Binding-site contacts:
Ligand atom O7 contacts residue ASN45 of chain 1.D at 3.5 Å (h-bond).
Ligand atom C7 contacts residue ARG326 of chain 1.D at 4.0 Å.
Ligand atom O5 contacts residue THR47 of chain 1.D at 4.3 Å.
Ligand atom C3 contacts residue ASN45 of chain 1.D at 3.8 Å.
Ligand atom O6 contacts residue THR47 of chain 1.D at 2.8 Å (h-bond).
Ligand atom O5 contacts residue ASN50 of chain 1.D at 3.1 Å (h-bond).
Ligand atom C8 contacts residue ASP324 of chain 1.D at 4.2 Å.
Ligand atom O6 contacts residue GLU49 of chain 1.D at 3.7 Å.
Ligand atom C6 contacts residue GLU49 of chain 1.D at 4.4 Å.
Ligand atom N2 contacts residue ASN45 of chain 1.D at 2.9 Å (h-bond).
Ligand atom C5 contacts residue ASN45 of chain 1.D at 3.6 Å.
Ligand atom C5 contacts residue ASN50 of chain 1.D at 4.2 Å.
Ligand atom C6 contacts residue ASN50 of chain 1.D at 3.7 Å.
Ligand atom C1 contacts residue ASN50 of chain 1.D at 4.0 Å.
Ligand atom C4 contacts residue ASN45 of chain 1.D at 4.2 Å.
Ligand atom O4 contacts residue NAG1 of chain 1.KC at 2.2 Å.
Ligand atom O5 contacts residue ASN45 of chain 1.D at 2.3 Å (h-bond).
Ligand atom C2 contacts residue ASN45 of chain 1.D at 2.5 Å.
Ligand atom C7 contacts residue ASN45 of chain 1.D at 3.4 Å.
Ligand atom C4 contacts residue NAG1 of chain 1.KC at 3.1 Å.
Ligand atom C8 contacts residue ARG326 of chain 1.D at 3.4 Å.
Ligand atom O6 contacts residue ASN50 of chain 1.D at 3.8 Å.
Ligand atom C3 contacts residue NAG1 of chain 1.KC at 4.0 Å.
Ligand atom N2 contacts residue ARG326 of chain 1.D at 4.2 Å.
Ligand atom C6 contacts residue NAG1 of chain 1.KC at 4.0 Å.
Ligand atom C6 contacts residue THR47 of chain 1.D at 4.0 Å.
Ligand atom C1 contacts residue ASN45 of chain 1.D at 1.5 Å.
Ligand atom C5 contacts residue NAG1 of chain 1.KC at 4.4 Å.
Ligand atom O3 contacts residue NAG1 of chain 1.KC at 3.2 Å (h-bond).

The small molecule below binds the protein below.
Small molecule (SMILES): CC(=O)N[C@@H]1[C@@H](O)[C@H](O)[C@@H](CO)O[C@H]1O

Sequence of chain 1.D:
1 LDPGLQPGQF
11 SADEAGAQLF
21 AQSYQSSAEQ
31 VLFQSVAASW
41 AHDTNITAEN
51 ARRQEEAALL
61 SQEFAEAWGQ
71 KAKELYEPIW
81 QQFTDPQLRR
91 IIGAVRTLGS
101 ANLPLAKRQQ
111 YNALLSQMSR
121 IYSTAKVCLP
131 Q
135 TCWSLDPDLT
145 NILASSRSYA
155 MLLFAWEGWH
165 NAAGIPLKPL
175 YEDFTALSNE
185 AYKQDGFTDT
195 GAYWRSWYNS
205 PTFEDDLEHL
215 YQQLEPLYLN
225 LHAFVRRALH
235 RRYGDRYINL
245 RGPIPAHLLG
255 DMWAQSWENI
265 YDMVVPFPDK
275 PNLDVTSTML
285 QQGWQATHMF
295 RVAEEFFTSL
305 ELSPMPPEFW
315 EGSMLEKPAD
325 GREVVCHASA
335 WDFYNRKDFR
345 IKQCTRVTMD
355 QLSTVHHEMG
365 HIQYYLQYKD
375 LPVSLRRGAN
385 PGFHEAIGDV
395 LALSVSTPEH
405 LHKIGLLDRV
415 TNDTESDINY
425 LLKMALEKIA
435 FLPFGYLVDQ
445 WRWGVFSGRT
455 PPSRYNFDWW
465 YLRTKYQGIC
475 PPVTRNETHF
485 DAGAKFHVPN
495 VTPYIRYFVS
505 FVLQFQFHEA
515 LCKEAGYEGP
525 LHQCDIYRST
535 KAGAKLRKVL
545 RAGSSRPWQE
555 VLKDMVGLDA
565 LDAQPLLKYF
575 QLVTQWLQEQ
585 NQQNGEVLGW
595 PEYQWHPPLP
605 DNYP